The protein below binds the small molecule below.
Small molecule (SMILES): CC(=O)N[C@@H]1[C@@H](O)[C@H](O)[C@@H](CO)O[C@H]1O

Sequence of chain 1.M:
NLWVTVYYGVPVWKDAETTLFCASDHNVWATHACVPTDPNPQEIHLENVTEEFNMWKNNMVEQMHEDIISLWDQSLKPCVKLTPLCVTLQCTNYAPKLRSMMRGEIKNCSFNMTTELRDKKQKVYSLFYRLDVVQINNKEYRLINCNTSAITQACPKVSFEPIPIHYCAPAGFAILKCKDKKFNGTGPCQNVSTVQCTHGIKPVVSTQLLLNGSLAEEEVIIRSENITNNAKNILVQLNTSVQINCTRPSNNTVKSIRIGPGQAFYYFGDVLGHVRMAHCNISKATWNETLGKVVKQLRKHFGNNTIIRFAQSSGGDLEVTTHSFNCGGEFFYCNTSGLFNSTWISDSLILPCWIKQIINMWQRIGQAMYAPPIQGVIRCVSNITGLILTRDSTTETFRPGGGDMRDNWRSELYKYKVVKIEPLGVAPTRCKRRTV

Binding-site contacts:
Ligand atom O5 contacts residue ASN118 of chain 1.M at 2.3 Å (h-bond).
Ligand atom C8 contacts residue LEU137 of chain 1.M at 3.9 Å (hydrophobic).
Ligand atom C1 contacts residue ASN118 of chain 1.M at 1.4 Å.
Ligand atom C5 contacts residue TYR135 of chain 1.M at 4.1 Å (hydrophobic).
Ligand atom C8 contacts residue ASN118 of chain 1.M at 4.5 Å.
Ligand atom N2 contacts residue ASN118 of chain 1.M at 3.0 Å (h-bond).
Ligand atom C5 contacts residue ASN118 of chain 1.M at 3.6 Å.
Ligand atom O7 contacts residue TYR104 of chain 1.M at 4.2 Å.
Ligand atom C8 contacts residue TYR104 of chain 1.M at 4.4 Å (hydrophobic).
Ligand atom O5 contacts residue TYR135 of chain 1.M at 4.3 Å.
Ligand atom C7 contacts residue ASN118 of chain 1.M at 4.0 Å.
Ligand atom C1 contacts residue TYR135 of chain 1.M at 4.1 Å (hydrophobic).
Ligand atom C2 contacts residue ASN118 of chain 1.M at 2.5 Å.
Ligand atom C8 contacts residue GLY289 of chain 1.M at 4.4 Å.
Ligand atom C7 contacts residue LEU137 of chain 1.M at 4.5 Å (hydrophobic).
Ligand atom C3 contacts residue ASN118 of chain 1.M at 3.8 Å.
Ligand atom C8 contacts residue ASP290 of chain 1.M at 4.2 Å.
Ligand atom C4 contacts residue ASN118 of chain 1.M at 4.2 Å.
Ligand atom C7 contacts residue TYR104 of chain 1.M at 4.4 Å (hydrophobic).